Binding-site contacts:
Ligand atom N6 contacts residue U1 of chain 13.C at 2.8 Å (h-bond).
Ligand atom C2 contacts residue U1 of chain 13.C at 3.5 Å.
Ligand atom N6 contacts residue U2 of chain 13.C at 4.2 Å.
Ligand atom C6 contacts residue U1 of chain 13.C at 3.6 Å.
Ligand atom C6 contacts residue U2 of chain 13.C at 4.1 Å.
Ligand atom C2 contacts residue U2 of chain 13.C at 3.2 Å.
Ligand atom N6 contacts residue U3 of chain 13.C at 3.0 Å (h-bond).
Ligand atom N1 contacts residue U3 of chain 13.C at 2.7 Å (h-bond).
Ligand atom N1 contacts residue U1 of chain 13.C at 2.8 Å (h-bond).
Ligand atom N3 contacts residue U3 of chain 13.C at 4.2 Å.
Ligand atom C4 contacts residue U2 of chain 13.C at 4.3 Å.
Ligand atom C2 contacts residue U3 of chain 13.C at 3.0 Å.
Ligand atom N3 contacts residue U2 of chain 13.C at 3.7 Å.
Ligand atom N1 contacts residue U2 of chain 13.C at 3.5 Å (h-bond).
Ligand atom C6 contacts residue U3 of chain 13.C at 3.3 Å.

A protein and the small-molecule ligand that binds it are described below.
Small molecule (SMILES): Nc1ncnc2c1ncn2[C@@H]1O[C@H](CO[P](=O)(O)O[C@H]2[C@@H](O)[C@H](n3cnc4c(N)ncnc43)O[C@@H]2CO[P](=O)(O)O[C@H]2[C@@H](O)[C@H](n3cnc4c(N)ncnc43)O[C@@H]2COP(=O)(O)O)[C@@H](O)[C@H]1O